Sequence of chain 3.B:
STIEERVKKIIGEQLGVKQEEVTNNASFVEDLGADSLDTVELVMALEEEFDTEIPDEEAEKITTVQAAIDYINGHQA

Binding-site contacts:
Ligand atom P contacts residue SER36 of chain 3.B at 1.6 Å.
Ligand atom O3P contacts residue SER36 of chain 3.B at 2.5 Å (h-bond).
Ligand atom O4P contacts residue SER36 of chain 3.B at 2.5 Å (h-bond).
Ligand atom O1P contacts residue SER36 of chain 3.B at 2.5 Å (h-bond).

A small-molecule ligand and the protein it binds are described below.
Small molecule (SMILES): N[C@H](CO)COP(=O)(O)O